The protein below binds the small molecule below.
Small molecule (SMILES): OC[C@H]1O[C@@](CO)(O[C@H]2O[C@H](CO)[C@@H](O)[C@H](O)[C@H]2O)[C@@H](O)[C@@H]1O

Binding-site contacts:
Ligand atom O4 contacts residue ILE101 of chain 42.A at 4.0 Å.
Ligand atom O6 contacts residue LEU103 of chain 42.A at 4.0 Å.
Ligand atom O2 contacts residue MET195 of chain 42.A at 3.6 Å.
Ligand atom C4 contacts residue HIS263 of chain 42.A at 3.7 Å.
Ligand atom C2 contacts residue TYR193 of chain 42.A at 3.8 Å (hydrophobic).
Ligand atom O6 contacts residue LEU103 of chain 42.A at 3.3 Å.
Ligand atom C5 contacts residue THR102 of chain 42.A at 2.8 Å.
Ligand atom C5 contacts residue LEU103 of chain 42.A at 3.5 Å (hydrophobic).
Ligand atom O2 contacts residue MET217 of chain 42.A at 3.3 Å (h-bond).
Ligand atom O1 contacts residue MET195 of chain 42.A at 3.8 Å.
Ligand atom O3 contacts residue MET217 of chain 42.A at 2.5 Å (h-bond).
Ligand atom C5 contacts residue LEU103 of chain 42.A at 3.0 Å (hydrophobic).
Ligand atom O3 contacts residue TYR194 of chain 42.A at 3.9 Å.
Ligand atom C2 contacts residue MET217 of chain 42.A at 3.5 Å (hydrophobic).
Ligand atom C3 contacts residue MET217 of chain 42.A at 3.2 Å (hydrophobic).
Ligand atom C5 contacts residue HIS263 of chain 42.A at 3.9 Å.
Ligand atom C6 contacts residue ILE101 of chain 42.A at 3.2 Å (hydrophobic).
Ligand atom O2 contacts residue ASN215 of chain 42.A at 3.5 Å.
Ligand atom O1 contacts residue GLN104 of chain 42.A at 3.9 Å.
Ligand atom O6 contacts residue ILE101 of chain 42.A at 2.1 Å (h-bond).
Ligand atom O1 contacts residue TYR194 of chain 42.A at 3.8 Å.
Ligand atom C4 contacts residue THR102 of chain 42.A at 3.9 Å.
Ligand atom O4 contacts residue HIS263 of chain 42.A at 2.6 Å.
Ligand atom O3 contacts residue ASN215 of chain 42.A at 2.1 Å.
Ligand atom O5 contacts residue LEU103 of chain 42.A at 3.0 Å (h-bond).
Ligand atom O2 contacts residue TYR193 of chain 42.A at 3.9 Å.
Ligand atom C4 contacts residue ASN215 of chain 42.A at 4.0 Å.
Ligand atom C6 contacts residue LEU103 of chain 42.A at 2.7 Å (hydrophobic).
Ligand atom O3 contacts residue ILE101 of chain 42.A at 3.5 Å.
Ligand atom C6 contacts residue HIS241 of chain 42.A at 3.7 Å.
Ligand atom C1 contacts residue MET195 of chain 42.A at 3.2 Å (hydrophobic).
Ligand atom O5 contacts residue THR102 of chain 42.A at 3.6 Å.
Ligand atom O5 contacts residue LEU103 of chain 42.A at 3.3 Å.
Ligand atom O4 contacts residue ASN215 of chain 42.A at 3.4 Å (h-bond).
Ligand atom O4 contacts residue THR102 of chain 42.A at 3.8 Å.
Ligand atom O6 contacts residue THR102 of chain 42.A at 2.4 Å.
Ligand atom C6 contacts residue THR102 of chain 42.A at 1.9 Å.
Ligand atom C6 contacts residue LEU103 of chain 42.A at 3.2 Å (hydrophobic).
Ligand atom C3 contacts residue ASN215 of chain 42.A at 3.5 Å.
Ligand atom O6 contacts residue HIS241 of chain 42.A at 4.0 Å.

Sequence of chain 42.A:
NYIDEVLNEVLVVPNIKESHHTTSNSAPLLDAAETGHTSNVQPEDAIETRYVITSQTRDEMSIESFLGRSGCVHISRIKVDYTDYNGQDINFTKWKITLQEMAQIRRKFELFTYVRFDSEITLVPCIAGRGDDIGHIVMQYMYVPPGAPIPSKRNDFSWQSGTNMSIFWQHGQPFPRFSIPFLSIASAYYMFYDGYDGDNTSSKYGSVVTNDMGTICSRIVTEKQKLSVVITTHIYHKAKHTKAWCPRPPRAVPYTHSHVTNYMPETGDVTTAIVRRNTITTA